Sequence of chain 1.A:
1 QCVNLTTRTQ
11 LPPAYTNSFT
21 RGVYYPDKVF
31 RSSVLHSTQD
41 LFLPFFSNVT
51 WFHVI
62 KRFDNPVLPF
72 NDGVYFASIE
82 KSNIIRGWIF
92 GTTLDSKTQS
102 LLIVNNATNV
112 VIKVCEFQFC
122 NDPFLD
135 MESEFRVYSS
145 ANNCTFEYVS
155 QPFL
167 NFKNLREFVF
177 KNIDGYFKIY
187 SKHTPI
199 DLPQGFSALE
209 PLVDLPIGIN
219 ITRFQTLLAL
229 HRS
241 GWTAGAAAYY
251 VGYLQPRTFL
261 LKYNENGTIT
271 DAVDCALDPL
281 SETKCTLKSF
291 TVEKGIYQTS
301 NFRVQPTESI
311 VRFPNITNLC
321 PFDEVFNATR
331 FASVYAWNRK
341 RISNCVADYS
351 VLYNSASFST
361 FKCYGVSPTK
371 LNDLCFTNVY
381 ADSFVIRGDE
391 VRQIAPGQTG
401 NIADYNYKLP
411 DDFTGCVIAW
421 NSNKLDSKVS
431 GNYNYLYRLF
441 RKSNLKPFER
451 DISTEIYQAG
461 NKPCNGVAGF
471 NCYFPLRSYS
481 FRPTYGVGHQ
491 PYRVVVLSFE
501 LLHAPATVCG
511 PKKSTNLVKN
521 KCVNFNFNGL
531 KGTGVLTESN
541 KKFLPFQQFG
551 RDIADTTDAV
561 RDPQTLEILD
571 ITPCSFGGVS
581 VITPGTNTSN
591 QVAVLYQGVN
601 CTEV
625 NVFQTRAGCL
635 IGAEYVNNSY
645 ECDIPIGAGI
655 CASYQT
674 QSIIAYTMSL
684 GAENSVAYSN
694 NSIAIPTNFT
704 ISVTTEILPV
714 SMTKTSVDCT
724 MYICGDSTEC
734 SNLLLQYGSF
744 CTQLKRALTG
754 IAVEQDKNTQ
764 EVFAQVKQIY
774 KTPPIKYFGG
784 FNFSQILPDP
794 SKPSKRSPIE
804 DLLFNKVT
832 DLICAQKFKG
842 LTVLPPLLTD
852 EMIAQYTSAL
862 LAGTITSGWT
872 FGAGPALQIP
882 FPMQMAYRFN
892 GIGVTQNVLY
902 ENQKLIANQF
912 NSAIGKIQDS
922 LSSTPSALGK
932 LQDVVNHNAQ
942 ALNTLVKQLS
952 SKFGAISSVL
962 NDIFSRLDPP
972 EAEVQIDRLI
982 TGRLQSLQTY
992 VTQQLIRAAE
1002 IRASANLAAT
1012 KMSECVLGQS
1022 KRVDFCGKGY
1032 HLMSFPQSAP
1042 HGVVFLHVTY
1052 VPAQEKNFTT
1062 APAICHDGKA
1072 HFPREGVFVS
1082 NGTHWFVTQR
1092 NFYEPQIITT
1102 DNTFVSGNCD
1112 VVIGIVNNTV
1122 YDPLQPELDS

This small molecule binds to this protein.
Small molecule (SMILES): CC(=O)N[C@H]1[C@H](O[C@H]2[C@H](O)[C@@H](NC(C)=O)CO[C@@H]2CO)O[C@H](CO)[C@@H](O)[C@@H]1O

Binding-site contacts:
Ligand atom N2 contacts residue ASN701 of chain 1.A at 2.9 Å (h-bond).
Ligand atom C7 contacts residue LEU906 of chain 1.A at 4.0 Å (hydrophobic).
Ligand atom O4 contacts residue LEU906 of chain 1.A at 4.1 Å.
Ligand atom O6 contacts residue GLN910 of chain 1.A at 3.9 Å.
Ligand atom C5 contacts residue LEU906 of chain 1.A at 4.4 Å (hydrophobic).
Ligand atom C3 contacts residue ASN701 of chain 1.A at 3.8 Å.
Ligand atom C5 contacts residue ASN701 of chain 1.A at 3.7 Å.
Ligand atom C1 contacts residue ASN701 of chain 1.A at 1.4 Å.
Ligand atom C7 contacts residue GLN1055 of chain 1.A at 4.4 Å.
Ligand atom O7 contacts residue LEU906 of chain 1.A at 3.6 Å.
Ligand atom O5 contacts residue GLN1055 of chain 1.A at 4.2 Å.
Ligand atom O7 contacts residue ASN701 of chain 1.A at 4.3 Å.
Ligand atom C8 contacts residue LEU906 of chain 1.A at 4.4 Å (hydrophobic).
Ligand atom O5 contacts residue ASN701 of chain 1.A at 2.4 Å (h-bond).
Ligand atom O7 contacts residue GLN1055 of chain 1.A at 4.1 Å.
Ligand atom C7 contacts residue ASN701 of chain 1.A at 3.8 Å.
Ligand atom C8 contacts residue ASN701 of chain 1.A at 4.3 Å.
Ligand atom C2 contacts residue ASN701 of chain 1.A at 2.5 Å.
Ligand atom C1 contacts residue GLN1055 of chain 1.A at 4.2 Å.
Ligand atom C4 contacts residue ASN701 of chain 1.A at 4.2 Å.